Sequence of chain 1.A:
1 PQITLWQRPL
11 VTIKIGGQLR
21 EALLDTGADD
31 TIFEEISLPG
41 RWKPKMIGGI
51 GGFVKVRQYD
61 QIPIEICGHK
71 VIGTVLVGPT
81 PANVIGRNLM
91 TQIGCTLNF

Sequence of chain 1.B:
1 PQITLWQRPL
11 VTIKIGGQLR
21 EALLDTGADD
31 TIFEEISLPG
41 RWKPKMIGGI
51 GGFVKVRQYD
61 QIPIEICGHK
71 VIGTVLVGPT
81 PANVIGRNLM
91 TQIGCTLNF

This small molecule binds to this protein.
Small molecule (SMILES): CC(C)(C)NC(=O)[C@@H]1CN(Cc2cccnc2)CCN1C[C@@H](O)C[C@@H](Cc1ccccc1)C(=O)N[C@H]1c2ccccc2C[C@H]1O

Binding-site contacts:
Ligand atom C22 contacts residue GLY48 of chain 1.B at 3.4 Å.
Ligand atom O2 contacts residue ASP25 of chain 1.A at 2.7 Å (salt-bridge).
Ligand atom C10 contacts residue GLY27 of chain 1.A at 3.6 Å.
Ligand atom C12 contacts residue ASP25 of chain 1.A at 3.2 Å.
Ligand atom C27 contacts residue ASP30 of chain 1.B at 3.3 Å.
Ligand atom O1 contacts residue ILE50 of chain 1.B at 3.6 Å.
Ligand atom C7 contacts residue ILE50 of chain 1.B at 3.7 Å (hydrophobic).
Ligand atom O2 contacts residue GLY27 of chain 1.B at 3.4 Å.
Ligand atom C10 contacts residue ASP25 of chain 1.A at 3.5 Å.
Ligand atom C26 contacts residue ASP30 of chain 1.B at 3.4 Å.
Ligand atom O4 contacts residue GLY27 of chain 1.B at 3.4 Å (h-bond).
Ligand atom C31 contacts residue PRO81 of chain 1.B at 3.4 Å (hydrophobic).
Ligand atom O2 contacts residue ASP25 of chain 1.B at 2.8 Å (salt-bridge).
Ligand atom N5 contacts residue ARG8 of chain 1.B at 3.1 Å (salt-bridge).
Ligand atom C10 contacts residue ASP25 of chain 1.B at 3.6 Å.
Ligand atom C26 contacts residue ILE47 of chain 1.B at 3.2 Å (hydrophobic).
Ligand atom C33 contacts residue ARG8 of chain 1.B at 3.6 Å.
Ligand atom C2 contacts residue GLY27 of chain 1.A at 3.6 Å.
Ligand atom C1 contacts residue GLY49 of chain 1.A at 3.6 Å.
Ligand atom C19 contacts residue PRO81 of chain 1.A at 3.4 Å (hydrophobic).
Ligand atom C27 contacts residue ILE47 of chain 1.B at 3.6 Å (hydrophobic).
Ligand atom C36 contacts residue GLY48 of chain 1.A at 3.2 Å.
Ligand atom O4 contacts residue ALA28 of chain 1.B at 3.5 Å.
Ligand atom C29 contacts residue ALA28 of chain 1.B at 3.7 Å (hydrophobic).
Ligand atom C7 contacts residue ILE47 of chain 1.A at 3.6 Å (hydrophobic).
Ligand atom C17 contacts residue ALA82 of chain 1.A at 3.6 Å (hydrophobic).
Ligand atom C29 contacts residue ILE50 of chain 1.A at 3.6 Å (hydrophobic).
Ligand atom O4 contacts residue ASP29 of chain 1.B at 3.0 Å (salt-bridge).
Ligand atom C7 contacts residue GLY48 of chain 1.A at 3.6 Å.
Ligand atom C25 contacts residue ILE47 of chain 1.B at 3.6 Å (hydrophobic).
Ligand atom C32 contacts residue PRO81 of chain 1.B at 3.5 Å (hydrophobic).
Ligand atom C16 contacts residue GLY27 of chain 1.B at 3.6 Å.
Ligand atom C35 contacts residue GLY48 of chain 1.A at 3.4 Å.
Ligand atom C20 contacts residue PRO81 of chain 1.A at 3.5 Å (hydrophobic).
Ligand atom N4 contacts residue GLY27 of chain 1.B at 3.6 Å.
Ligand atom C11 contacts residue ASP25 of chain 1.A at 3.3 Å.
Ligand atom C11 contacts residue ASP25 of chain 1.B at 3.4 Å.
Ligand atom C8 contacts residue ASP25 of chain 1.B at 3.5 Å.
Ligand atom C36 contacts residue PRO81 of chain 1.B at 3.3 Å (hydrophobic).
Ligand atom C28 contacts residue ILE50 of chain 1.A at 3.4 Å (hydrophobic).